This small molecule binds to this protein.
Small molecule (SMILES): Cc1ncsc1-c1ccc([C@H](C)NC(=O)[C@@H]2C[C@@H](O)CN2C(=O)[C@@H](c2cc(OCCN3CCC(OC4CC(Oc5cc(N6[C@@H]7CC[C@H]6CN(c6cc(-c8ccccc8O)nnc6N)C7)ccn5)C4)CC3)no2)C(C)C)cc1

Sequence of chain 1.F:
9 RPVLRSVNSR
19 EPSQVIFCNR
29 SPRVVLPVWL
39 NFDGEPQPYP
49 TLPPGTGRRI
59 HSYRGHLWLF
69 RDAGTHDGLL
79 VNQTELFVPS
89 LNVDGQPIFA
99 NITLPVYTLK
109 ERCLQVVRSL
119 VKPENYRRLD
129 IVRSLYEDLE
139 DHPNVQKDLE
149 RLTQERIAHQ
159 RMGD

Sequence of chain 1.H:
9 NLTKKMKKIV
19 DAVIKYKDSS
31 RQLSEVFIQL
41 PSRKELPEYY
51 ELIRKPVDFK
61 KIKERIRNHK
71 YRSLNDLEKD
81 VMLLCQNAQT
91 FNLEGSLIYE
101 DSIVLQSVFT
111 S

Binding-site contacts:
Ligand atom O6 contacts residue TYR61 of chain 1.F at 3.4 Å.
Ligand atom N4 contacts residue PHE91 of chain 1.H at 3.5 Å.
Ligand atom C37 contacts residue TRP37 of chain 1.F at 3.4 Å (hydrophobic).
Ligand atom N2 contacts residue ASN92 of chain 1.H at 3.4 Å (h-bond).
Ligand atom C47 contacts residue TYR47 of chain 1.F at 3.5 Å (hydrophobic).
Ligand atom C40 contacts residue HIS59 of chain 1.F at 3.5 Å.
Ligand atom C41 contacts residue TYR47 of chain 1.F at 3.4 Å (hydrophobic).
Ligand atom C11 contacts residue TYR49 of chain 1.H at 3.4 Å (hydrophobic).
Ligand atom N5 contacts residue GLU45 of chain 1.H at 2.6 Å (salt-bridge).
Ligand atom C37 contacts residue TYR47 of chain 1.F at 3.3 Å (hydrophobic).
Ligand atom C53 contacts residue PRO48 of chain 1.F at 3.2 Å (hydrophobic).
Ligand atom N8 contacts residue TYR47 of chain 1.F at 3.5 Å (h-bond).
Ligand atom C39 contacts residue HIS59 of chain 1.F at 3.3 Å.
Ligand atom O contacts residue TYR49 of chain 1.H at 3.0 Å (h-bond).
Ligand atom O7 contacts residue TYR47 of chain 1.F at 2.6 Å (h-bond).
Ligand atom C28 contacts residue TYR61 of chain 1.F at 3.3 Å (hydrophobic).
Ligand atom C53 contacts residue ARG56 of chain 1.F at 3.3 Å.
Ligand atom N7 contacts residue PHE40 of chain 1.F at 3.4 Å.
Ligand atom C15 contacts residue VAL36 of chain 1.H at 3.2 Å (hydrophobic).
Ligand atom O4 contacts residue HIS64 of chain 1.F at 3.1 Å.
Ligand atom C14 contacts residue VAL36 of chain 1.H at 3.5 Å (hydrophobic).
Ligand atom C12 contacts residue TYR49 of chain 1.H at 3.4 Å (hydrophobic).
Ligand atom S contacts residue PRO48 of chain 1.F at 3.5 Å.
Ligand atom O6 contacts residue SER60 of chain 1.F at 3.0 Å (h-bond).
Ligand atom N3 contacts residue ASN92 of chain 1.H at 2.8 Å (h-bond).
Ligand atom N9 contacts residue HIS59 of chain 1.F at 3.1 Å (h-bond).
Ligand atom N4 contacts residue ASN92 of chain 1.H at 2.8 Å (h-bond).
Ligand atom C38 contacts residue HIS64 of chain 1.F at 3.5 Å.
Ligand atom O6 contacts residue HIS64 of chain 1.F at 2.6 Å (h-bond).
Ligand atom C18 contacts residue GLU45 of chain 1.H at 3.3 Å.
Ligand atom C14 contacts residue PHE37 of chain 1.H at 3.5 Å (hydrophobic).
Ligand atom O4 contacts residue PHE40 of chain 1.F at 3.2 Å.
Ligand atom O contacts residue ALA88 of chain 1.H at 3.4 Å.
Ligand atom N4 contacts residue ILE98 of chain 1.H at 3.5 Å.
Ligand atom O1 contacts residue PRO41 of chain 1.H at 3.5 Å.
Ligand atom C9 contacts residue ASN92 of chain 1.H at 3.5 Å.
Ligand atom O1 contacts residue GLU45 of chain 1.H at 3.4 Å.
Ligand atom S contacts residue TYR47 of chain 1.F at 3.4 Å.
Ligand atom C13 contacts residue VAL57 of chain 1.H at 3.5 Å (hydrophobic).
Ligand atom N10 contacts residue ARG56 of chain 1.F at 2.8 Å (salt-bridge).